Binding-site contacts:
Ligand atom C3 contacts residue ASN118 of chain 1.B at 3.8 Å.
Ligand atom C2 contacts residue THR120 of chain 1.B at 4.1 Å.
Ligand atom C2 contacts residue ASN118 of chain 1.B at 2.4 Å.
Ligand atom C4 contacts residue ASN118 of chain 1.B at 4.2 Å.
Ligand atom O7 contacts residue ILE156 of chain 1.B at 4.4 Å.
Ligand atom O7 contacts residue ASN118 of chain 1.B at 3.2 Å (h-bond).
Ligand atom N2 contacts residue ASN118 of chain 1.B at 2.9 Å (h-bond).
Ligand atom O5 contacts residue ASN118 of chain 1.B at 2.4 Å (h-bond).
Ligand atom O5 contacts residue THR120 of chain 1.B at 3.6 Å (h-bond).
Ligand atom C7 contacts residue ASN118 of chain 1.B at 3.3 Å.
Ligand atom C6 contacts residue THR120 of chain 1.B at 4.4 Å.
Ligand atom C5 contacts residue ASN118 of chain 1.B at 3.6 Å.
Ligand atom C8 contacts residue LEU161 of chain 1.B at 3.8 Å (hydrophobic).
Ligand atom C7 contacts residue ILE156 of chain 1.B at 4.5 Å (hydrophobic).
Ligand atom C8 contacts residue ILE156 of chain 1.B at 4.1 Å (hydrophobic).
Ligand atom C3 contacts residue THR120 of chain 1.B at 4.0 Å.
Ligand atom C6 contacts residue PRO122 of chain 1.B at 4.2 Å (hydrophobic).
Ligand atom C1 contacts residue ASN118 of chain 1.B at 1.4 Å.
Ligand atom O7 contacts residue HIS220 of chain 1.B at 3.7 Å.
Ligand atom C5 contacts residue THR120 of chain 1.B at 3.7 Å.
Ligand atom C1 contacts residue THR120 of chain 1.B at 3.6 Å.
Ligand atom C8 contacts residue SER158 of chain 1.B at 4.0 Å.
Ligand atom N2 contacts residue THR120 of chain 1.B at 3.9 Å.

Sequence of chain 1.B:
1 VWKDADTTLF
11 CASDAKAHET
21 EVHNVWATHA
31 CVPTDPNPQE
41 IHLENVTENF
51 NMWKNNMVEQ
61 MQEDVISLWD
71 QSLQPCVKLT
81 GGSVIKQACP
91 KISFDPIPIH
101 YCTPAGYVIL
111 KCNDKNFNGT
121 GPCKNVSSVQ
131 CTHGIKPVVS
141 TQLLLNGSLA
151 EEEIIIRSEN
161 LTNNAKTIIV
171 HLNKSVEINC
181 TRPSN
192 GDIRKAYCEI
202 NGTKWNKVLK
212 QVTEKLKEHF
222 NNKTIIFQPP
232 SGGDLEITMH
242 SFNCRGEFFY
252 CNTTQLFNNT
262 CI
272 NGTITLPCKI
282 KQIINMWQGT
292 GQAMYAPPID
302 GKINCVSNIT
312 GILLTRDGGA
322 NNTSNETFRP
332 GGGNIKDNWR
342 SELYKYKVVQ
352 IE

This protein binds this small molecule.
Small molecule (SMILES): CC(=O)N[C@@H]1[C@@H](O)[C@H](O)[C@@H](CO)O[C@H]1O